Sequence of chain 1.B:
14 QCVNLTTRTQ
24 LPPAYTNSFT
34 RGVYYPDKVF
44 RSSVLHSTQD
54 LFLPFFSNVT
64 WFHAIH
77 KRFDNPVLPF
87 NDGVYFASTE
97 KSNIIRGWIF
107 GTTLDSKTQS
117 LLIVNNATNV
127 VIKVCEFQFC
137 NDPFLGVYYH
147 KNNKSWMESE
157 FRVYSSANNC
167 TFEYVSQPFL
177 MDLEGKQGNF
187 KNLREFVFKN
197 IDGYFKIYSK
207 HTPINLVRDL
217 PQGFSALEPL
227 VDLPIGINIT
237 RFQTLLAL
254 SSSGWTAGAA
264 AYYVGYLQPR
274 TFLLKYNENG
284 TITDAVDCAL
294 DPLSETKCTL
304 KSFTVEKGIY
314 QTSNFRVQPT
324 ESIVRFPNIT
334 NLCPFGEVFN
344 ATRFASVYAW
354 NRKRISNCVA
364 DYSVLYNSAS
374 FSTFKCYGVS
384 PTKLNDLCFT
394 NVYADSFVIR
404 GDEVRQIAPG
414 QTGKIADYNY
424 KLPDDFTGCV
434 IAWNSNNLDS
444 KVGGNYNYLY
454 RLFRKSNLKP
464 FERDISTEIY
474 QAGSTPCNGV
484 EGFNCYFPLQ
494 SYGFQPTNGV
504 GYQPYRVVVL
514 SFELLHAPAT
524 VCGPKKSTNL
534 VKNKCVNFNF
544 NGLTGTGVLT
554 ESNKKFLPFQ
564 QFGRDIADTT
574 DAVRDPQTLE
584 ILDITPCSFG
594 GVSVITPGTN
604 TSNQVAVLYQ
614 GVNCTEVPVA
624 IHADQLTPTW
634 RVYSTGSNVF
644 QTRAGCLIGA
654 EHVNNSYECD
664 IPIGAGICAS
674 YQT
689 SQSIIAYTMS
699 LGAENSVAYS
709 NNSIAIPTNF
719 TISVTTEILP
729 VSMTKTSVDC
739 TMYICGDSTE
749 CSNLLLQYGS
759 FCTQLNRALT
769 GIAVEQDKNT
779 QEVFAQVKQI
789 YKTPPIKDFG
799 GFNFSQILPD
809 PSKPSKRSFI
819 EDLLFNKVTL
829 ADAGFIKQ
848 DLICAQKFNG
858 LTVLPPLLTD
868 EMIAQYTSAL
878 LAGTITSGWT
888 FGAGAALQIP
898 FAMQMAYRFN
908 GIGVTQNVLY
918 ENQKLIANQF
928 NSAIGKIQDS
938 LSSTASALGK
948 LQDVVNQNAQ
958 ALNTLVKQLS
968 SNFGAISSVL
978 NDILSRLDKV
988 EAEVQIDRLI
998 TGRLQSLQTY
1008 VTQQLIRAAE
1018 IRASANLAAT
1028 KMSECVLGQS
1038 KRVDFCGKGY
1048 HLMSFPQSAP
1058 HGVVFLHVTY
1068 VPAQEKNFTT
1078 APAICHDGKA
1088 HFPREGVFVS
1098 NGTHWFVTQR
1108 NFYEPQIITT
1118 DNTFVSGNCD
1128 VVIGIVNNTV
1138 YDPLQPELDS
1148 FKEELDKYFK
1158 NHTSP

A protein and the small-molecule ligand that binds it are described below.
Small molecule (SMILES): CC(=O)N[C@H]1[C@H](O[C@H]2[C@H](O)[C@@H](NC(C)=O)CO[C@@H]2CO)O[C@H](CO)[C@@H](O)[C@@H]1O

Binding-site contacts:
Ligand atom C1 contacts residue ASN616 of chain 1.B at 1.7 Å.
Ligand atom N2 contacts residue ASN616 of chain 1.B at 3.0 Å (h-bond).
Ligand atom O6 contacts residue THR618 of chain 1.B at 3.9 Å.
Ligand atom O7 contacts residue ILE834 of chain 1.C at 3.4 Å.
Ligand atom C8 contacts residue ASN616 of chain 1.B at 4.4 Å.
Ligand atom C5 contacts residue ASN616 of chain 1.B at 3.9 Å.
Ligand atom O5 contacts residue THR618 of chain 1.B at 4.4 Å.
Ligand atom C7 contacts residue ASN616 of chain 1.B at 3.5 Å.
Ligand atom O7 contacts residue GLN836 of chain 1.C at 4.0 Å.
Ligand atom O5 contacts residue ASN616 of chain 1.B at 2.7 Å (h-bond).
Ligand atom O7 contacts residue ASN616 of chain 1.B at 3.8 Å.
Ligand atom C8 contacts residue ILE834 of chain 1.C at 3.9 Å (hydrophobic).
Ligand atom C8 contacts residue GLN644 of chain 1.B at 4.0 Å.
Ligand atom C3 contacts residue ASN616 of chain 1.B at 4.0 Å.
Ligand atom C2 contacts residue ASN616 of chain 1.B at 2.8 Å.
Ligand atom C7 contacts residue ILE834 of chain 1.C at 4.0 Å (hydrophobic).

Sequence of chain 1.C:
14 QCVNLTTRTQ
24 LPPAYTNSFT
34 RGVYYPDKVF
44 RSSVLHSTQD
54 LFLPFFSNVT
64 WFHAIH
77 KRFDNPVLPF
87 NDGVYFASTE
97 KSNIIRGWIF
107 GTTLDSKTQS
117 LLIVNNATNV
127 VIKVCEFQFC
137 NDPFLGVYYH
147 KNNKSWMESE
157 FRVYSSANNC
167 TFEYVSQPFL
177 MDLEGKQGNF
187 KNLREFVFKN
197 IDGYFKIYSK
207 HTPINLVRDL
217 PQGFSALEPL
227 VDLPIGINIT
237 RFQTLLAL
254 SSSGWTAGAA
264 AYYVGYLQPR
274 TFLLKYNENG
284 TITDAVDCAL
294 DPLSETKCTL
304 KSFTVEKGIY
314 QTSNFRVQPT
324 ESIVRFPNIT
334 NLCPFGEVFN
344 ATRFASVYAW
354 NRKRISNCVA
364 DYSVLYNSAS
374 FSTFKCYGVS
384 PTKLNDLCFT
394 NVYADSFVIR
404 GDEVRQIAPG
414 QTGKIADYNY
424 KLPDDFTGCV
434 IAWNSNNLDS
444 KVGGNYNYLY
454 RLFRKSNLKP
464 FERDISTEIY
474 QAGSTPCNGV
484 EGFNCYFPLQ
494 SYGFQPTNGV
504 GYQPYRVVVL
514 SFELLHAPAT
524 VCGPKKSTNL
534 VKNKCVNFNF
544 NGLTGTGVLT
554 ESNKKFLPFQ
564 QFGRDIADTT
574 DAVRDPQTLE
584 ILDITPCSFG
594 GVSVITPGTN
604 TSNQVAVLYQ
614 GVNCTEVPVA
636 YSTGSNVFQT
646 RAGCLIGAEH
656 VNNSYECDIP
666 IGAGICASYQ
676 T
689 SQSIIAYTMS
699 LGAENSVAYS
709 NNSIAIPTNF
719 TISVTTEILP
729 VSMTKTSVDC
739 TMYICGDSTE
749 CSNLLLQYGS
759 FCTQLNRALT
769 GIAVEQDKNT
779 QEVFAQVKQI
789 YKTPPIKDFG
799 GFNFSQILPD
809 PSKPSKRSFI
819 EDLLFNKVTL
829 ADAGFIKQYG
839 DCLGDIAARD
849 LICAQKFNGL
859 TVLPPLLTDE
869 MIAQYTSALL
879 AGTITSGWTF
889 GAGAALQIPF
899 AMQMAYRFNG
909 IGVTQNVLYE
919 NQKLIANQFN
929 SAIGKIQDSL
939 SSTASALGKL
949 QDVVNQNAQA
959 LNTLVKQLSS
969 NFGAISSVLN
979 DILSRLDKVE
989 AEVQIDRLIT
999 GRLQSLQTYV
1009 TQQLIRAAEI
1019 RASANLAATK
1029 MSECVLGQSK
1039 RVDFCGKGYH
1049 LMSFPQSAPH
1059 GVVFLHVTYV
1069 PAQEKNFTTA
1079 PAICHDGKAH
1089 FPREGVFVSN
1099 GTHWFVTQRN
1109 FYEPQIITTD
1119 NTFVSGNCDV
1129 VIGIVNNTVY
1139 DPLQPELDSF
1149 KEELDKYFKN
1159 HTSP